Sequence of chain 1.A:
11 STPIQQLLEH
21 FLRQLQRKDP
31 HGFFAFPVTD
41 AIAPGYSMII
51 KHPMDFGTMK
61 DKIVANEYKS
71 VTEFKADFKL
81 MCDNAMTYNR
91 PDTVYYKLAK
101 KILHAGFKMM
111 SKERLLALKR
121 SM

Binding-site contacts:
Ligand atom C12 contacts residue PHE33 of chain 1.A at 3.7 Å (hydrophobic).
Ligand atom C26 contacts residue HIS31 of chain 1.A at 3.3 Å.
Ligand atom C10 contacts residue TYR95 of chain 1.A at 3.8 Å (hydrophobic).
Ligand atom N11 contacts residue TYR95 of chain 1.A at 3.7 Å.
Ligand atom C67 contacts residue TYR95 of chain 1.A at 3.4 Å (hydrophobic).
Ligand atom N05 contacts residue TYR88 of chain 1.A at 3.7 Å.
Ligand atom C07 contacts residue TYR95 of chain 1.A at 3.5 Å (hydrophobic).
Ligand atom C02 contacts residue ASN89 of chain 1.A at 3.8 Å.
Ligand atom C65 contacts residue ILE42 of chain 1.A at 3.7 Å (hydrophobic).
Ligand atom C10 contacts residue PHE33 of chain 1.A at 3.1 Å (hydrophobic).
Ligand atom C68 contacts residue TYR95 of chain 1.A at 3.4 Å (hydrophobic).
Ligand atom C08 contacts residue TYR95 of chain 1.A at 3.5 Å (hydrophobic).
Ligand atom O01 contacts residue TYR95 of chain 1.A at 3.8 Å.
Ligand atom C04 contacts residue TYR95 of chain 1.A at 3.7 Å (hydrophobic).
Ligand atom C10 contacts residue VAL38 of chain 1.A at 3.5 Å (hydrophobic).
Ligand atom C15 contacts residue ILE42 of chain 1.A at 3.5 Å (hydrophobic).
Ligand atom C18 contacts residue ILE42 of chain 1.A at 3.6 Å (hydrophobic).
Ligand atom C12 contacts residue PHE34 of chain 1.A at 3.4 Å (hydrophobic).
Ligand atom C09 contacts residue TYR95 of chain 1.A at 3.5 Å (hydrophobic).
Ligand atom C14 contacts residue ILE42 of chain 1.A at 3.4 Å (hydrophobic).
Ligand atom C03 contacts residue TYR95 of chain 1.A at 3.7 Å (hydrophobic).
Ligand atom C04 contacts residue ASN89 of chain 1.A at 3.3 Å.
Ligand atom C17 contacts residue PHE36 of chain 1.A at 3.4 Å (hydrophobic).
Ligand atom N05 contacts residue ALA43 of chain 1.A at 3.5 Å.
Ligand atom C04 contacts residue TYR88 of chain 1.A at 3.6 Å (hydrophobic).
Ligand atom C68 contacts residue PHE33 of chain 1.A at 3.7 Å (hydrophobic).
Ligand atom C68 contacts residue ILE42 of chain 1.A at 3.6 Å (hydrophobic).
Ligand atom N11 contacts residue VAL38 of chain 1.A at 3.5 Å.
Ligand atom C02 contacts residue TYR95 of chain 1.A at 3.7 Å (hydrophobic).
Ligand atom N23 contacts residue HIS31 of chain 1.A at 2.9 Å (h-bond).
Ligand atom C24 contacts residue HIS31 of chain 1.A at 3.3 Å.
Ligand atom C29 contacts residue HIS31 of chain 1.A at 3.2 Å.
Ligand atom N05 contacts residue TYR95 of chain 1.A at 3.8 Å.
Ligand atom C06 contacts residue ALA43 of chain 1.A at 3.6 Å (hydrophobic).
Ligand atom C06 contacts residue ILE42 of chain 1.A at 3.3 Å (hydrophobic).
Ligand atom C27 contacts residue HIS31 of chain 1.A at 3.0 Å.
Ligand atom C17 contacts residue GLY32 of chain 1.A at 3.5 Å.
Ligand atom O01 contacts residue ASN89 of chain 1.A at 2.8 Å (h-bond).
Ligand atom C13 contacts residue ILE42 of chain 1.A at 3.4 Å (hydrophobic).
Ligand atom C14 contacts residue PHE33 of chain 1.A at 3.6 Å (hydrophobic).

This small molecule binds to this protein.
Small molecule (SMILES): COc1cc(-c2cn(C)c(=O)c3cnccc23)cc(OC)c1CN1CCN(CCOCCOCC(=O)N[C@H](C(=O)N2C[C@@H](O)C[C@H]2C(=O)NCc2ccc(-c3scnc3C)cc2)C(C)(C)C)CC1